Binding-site contacts:
Ligand atom O5 contacts residue ASN2582 of chain 1.A at 2.3 Å (h-bond).
Ligand atom C7 contacts residue ASN2582 of chain 1.A at 3.3 Å.
Ligand atom N2 contacts residue ASN2582 of chain 1.A at 2.6 Å (h-bond).
Ligand atom O7 contacts residue ASN2582 of chain 1.A at 4.1 Å.
Ligand atom C1 contacts residue ARG2585 of chain 1.A at 4.2 Å.
Ligand atom C2 contacts residue ASN2582 of chain 1.A at 2.5 Å.
Ligand atom C4 contacts residue ASN2582 of chain 1.A at 4.2 Å.
Ligand atom C3 contacts residue ASN2582 of chain 1.A at 3.8 Å.
Ligand atom C5 contacts residue ASN2582 of chain 1.A at 3.6 Å.
Ligand atom C8 contacts residue SER2575 of chain 1.A at 4.5 Å.
Ligand atom O5 contacts residue ARG2585 of chain 1.A at 4.1 Å.
Ligand atom C8 contacts residue ASN2582 of chain 1.A at 3.6 Å.
Ligand atom C1 contacts residue ASN2582 of chain 1.A at 1.4 Å.
Ligand atom C8 contacts residue ALA2579 of chain 1.A at 3.7 Å (hydrophobic).
Ligand atom C8 contacts residue ARG2578 of chain 1.A at 3.9 Å.
Ligand atom C7 contacts residue ALA2579 of chain 1.A at 4.3 Å (hydrophobic).

The small molecule below binds the protein below.
Small molecule (SMILES): CC(=O)N[C@@H]1[C@@H](O)[C@H](O)[C@@H](CO)O[C@H]1O

Sequence of chain 1.A:
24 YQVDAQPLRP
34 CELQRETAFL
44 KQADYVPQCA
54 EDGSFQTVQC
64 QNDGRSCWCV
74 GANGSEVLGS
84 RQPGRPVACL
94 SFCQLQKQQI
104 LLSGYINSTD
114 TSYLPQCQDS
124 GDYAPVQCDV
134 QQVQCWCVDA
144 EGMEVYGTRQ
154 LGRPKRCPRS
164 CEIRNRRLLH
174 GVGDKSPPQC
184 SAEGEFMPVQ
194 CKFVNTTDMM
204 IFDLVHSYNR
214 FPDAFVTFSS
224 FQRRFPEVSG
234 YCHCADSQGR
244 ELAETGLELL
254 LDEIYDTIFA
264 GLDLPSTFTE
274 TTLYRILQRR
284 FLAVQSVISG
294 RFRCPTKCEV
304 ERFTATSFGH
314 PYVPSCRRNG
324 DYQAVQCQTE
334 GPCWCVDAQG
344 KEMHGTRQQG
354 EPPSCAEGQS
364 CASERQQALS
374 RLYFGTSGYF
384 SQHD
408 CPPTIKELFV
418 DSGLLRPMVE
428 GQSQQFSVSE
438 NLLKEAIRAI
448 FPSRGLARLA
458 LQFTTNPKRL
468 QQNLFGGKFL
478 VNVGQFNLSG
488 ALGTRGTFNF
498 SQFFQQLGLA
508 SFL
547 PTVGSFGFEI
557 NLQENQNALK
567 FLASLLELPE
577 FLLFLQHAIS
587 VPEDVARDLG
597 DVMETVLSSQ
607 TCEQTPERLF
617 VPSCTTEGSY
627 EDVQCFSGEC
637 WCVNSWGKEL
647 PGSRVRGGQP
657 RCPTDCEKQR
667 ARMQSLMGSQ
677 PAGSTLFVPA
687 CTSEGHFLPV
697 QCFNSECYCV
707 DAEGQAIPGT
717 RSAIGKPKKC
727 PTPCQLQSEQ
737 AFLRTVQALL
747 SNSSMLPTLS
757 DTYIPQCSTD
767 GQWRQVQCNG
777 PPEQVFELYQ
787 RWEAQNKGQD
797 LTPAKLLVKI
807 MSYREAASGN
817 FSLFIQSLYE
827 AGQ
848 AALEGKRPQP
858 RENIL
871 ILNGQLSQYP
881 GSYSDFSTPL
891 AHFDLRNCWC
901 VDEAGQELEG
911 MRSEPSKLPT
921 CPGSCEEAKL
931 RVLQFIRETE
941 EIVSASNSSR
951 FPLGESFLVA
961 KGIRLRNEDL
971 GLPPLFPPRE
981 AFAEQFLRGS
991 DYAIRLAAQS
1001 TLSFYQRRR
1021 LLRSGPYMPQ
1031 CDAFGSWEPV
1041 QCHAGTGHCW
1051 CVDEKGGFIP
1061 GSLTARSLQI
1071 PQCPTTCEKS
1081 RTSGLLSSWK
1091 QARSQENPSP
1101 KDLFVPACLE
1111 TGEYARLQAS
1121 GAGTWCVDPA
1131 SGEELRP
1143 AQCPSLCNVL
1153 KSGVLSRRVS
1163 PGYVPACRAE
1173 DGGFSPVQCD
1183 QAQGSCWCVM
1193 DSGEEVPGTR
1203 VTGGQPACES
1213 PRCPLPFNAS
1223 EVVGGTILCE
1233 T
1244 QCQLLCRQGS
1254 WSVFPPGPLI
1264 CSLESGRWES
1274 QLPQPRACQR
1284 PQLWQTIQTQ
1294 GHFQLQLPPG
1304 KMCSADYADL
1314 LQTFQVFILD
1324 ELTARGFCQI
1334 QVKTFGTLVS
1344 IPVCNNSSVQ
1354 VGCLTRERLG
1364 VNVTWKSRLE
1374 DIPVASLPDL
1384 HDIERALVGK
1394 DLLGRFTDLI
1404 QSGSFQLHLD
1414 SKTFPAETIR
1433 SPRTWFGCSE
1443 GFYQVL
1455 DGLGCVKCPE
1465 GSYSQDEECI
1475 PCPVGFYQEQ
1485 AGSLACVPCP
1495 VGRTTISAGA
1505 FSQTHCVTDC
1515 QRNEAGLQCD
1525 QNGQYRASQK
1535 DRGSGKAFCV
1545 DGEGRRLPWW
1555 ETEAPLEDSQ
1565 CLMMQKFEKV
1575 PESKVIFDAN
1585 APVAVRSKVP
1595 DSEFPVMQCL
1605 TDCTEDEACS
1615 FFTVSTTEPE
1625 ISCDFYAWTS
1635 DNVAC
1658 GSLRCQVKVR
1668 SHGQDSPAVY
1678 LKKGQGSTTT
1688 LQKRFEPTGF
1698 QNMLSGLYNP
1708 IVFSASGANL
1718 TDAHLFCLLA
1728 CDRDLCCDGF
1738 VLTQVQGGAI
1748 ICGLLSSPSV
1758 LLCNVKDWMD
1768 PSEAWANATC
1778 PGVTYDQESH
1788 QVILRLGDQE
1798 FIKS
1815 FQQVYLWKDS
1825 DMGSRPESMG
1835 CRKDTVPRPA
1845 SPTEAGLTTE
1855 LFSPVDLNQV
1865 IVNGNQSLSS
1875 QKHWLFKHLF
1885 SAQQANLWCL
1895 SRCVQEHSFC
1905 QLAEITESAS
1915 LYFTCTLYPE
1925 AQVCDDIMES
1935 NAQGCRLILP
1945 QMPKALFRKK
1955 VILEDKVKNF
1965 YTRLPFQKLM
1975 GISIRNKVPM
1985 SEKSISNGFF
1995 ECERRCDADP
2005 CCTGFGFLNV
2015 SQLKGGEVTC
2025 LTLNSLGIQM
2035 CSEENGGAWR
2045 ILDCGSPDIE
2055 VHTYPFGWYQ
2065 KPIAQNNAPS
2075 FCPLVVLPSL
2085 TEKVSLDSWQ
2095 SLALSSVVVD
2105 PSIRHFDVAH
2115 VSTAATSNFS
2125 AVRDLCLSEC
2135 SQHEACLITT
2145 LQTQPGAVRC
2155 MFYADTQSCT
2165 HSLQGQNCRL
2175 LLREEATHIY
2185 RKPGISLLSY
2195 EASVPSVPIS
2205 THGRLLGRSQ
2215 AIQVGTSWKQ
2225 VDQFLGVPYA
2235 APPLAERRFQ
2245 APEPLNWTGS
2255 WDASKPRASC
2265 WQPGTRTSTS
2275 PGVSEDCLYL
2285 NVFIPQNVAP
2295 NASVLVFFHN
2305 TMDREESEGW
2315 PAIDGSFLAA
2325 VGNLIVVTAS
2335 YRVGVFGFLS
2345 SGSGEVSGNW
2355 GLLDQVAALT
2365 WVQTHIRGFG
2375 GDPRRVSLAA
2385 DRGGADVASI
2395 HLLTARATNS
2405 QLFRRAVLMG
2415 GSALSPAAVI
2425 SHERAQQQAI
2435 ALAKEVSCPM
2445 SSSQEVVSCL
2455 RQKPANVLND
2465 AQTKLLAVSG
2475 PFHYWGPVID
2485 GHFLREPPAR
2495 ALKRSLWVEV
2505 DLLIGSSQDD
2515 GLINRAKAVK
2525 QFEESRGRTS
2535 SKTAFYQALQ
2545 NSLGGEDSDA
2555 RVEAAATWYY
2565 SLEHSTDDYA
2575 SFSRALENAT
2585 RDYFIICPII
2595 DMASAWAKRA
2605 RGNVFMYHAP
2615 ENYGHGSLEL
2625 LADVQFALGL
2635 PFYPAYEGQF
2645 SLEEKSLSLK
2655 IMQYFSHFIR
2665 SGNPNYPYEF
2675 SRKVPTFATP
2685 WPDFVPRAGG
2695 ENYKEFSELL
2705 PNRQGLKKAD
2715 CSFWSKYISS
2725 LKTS